A protein and the small-molecule ligand that binds it are described below.
Small molecule (SMILES): CC(=O)N[C@H]1[C@@H](O[P](=O)(O)O[P](=O)(O)OC[C@H]2O[C@@H](n3ccc(=O)[nH]c3=O)[C@H](O)[C@@H]2O)O[C@H](CO)[C@@H](O)[C@@H]1O[C@H](C)C(=O)O

Sequence of chain 1.C:
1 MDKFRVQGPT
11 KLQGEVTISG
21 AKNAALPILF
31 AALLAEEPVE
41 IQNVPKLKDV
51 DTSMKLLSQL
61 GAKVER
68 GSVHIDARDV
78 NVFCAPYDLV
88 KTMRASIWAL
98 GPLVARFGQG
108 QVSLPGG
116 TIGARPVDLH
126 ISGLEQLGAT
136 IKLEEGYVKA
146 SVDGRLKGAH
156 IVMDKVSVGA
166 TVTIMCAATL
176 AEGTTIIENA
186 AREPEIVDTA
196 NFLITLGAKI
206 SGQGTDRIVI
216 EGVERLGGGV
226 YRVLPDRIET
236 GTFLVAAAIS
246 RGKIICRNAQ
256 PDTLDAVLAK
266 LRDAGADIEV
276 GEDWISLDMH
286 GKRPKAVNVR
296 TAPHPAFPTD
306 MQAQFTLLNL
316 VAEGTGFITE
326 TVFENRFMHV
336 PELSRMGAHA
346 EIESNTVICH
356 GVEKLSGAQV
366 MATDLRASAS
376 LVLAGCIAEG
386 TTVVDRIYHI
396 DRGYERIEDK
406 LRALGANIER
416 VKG

Binding-site contacts:
Ligand atom O7 contacts residue TRP95 of chain 1.C at 3.6 Å.
Ligand atom O2A contacts residue SER162 of chain 1.C at 3.6 Å.
Ligand atom O7 contacts residue ASN23 of chain 1.C at 3.2 Å.
Ligand atom O4U contacts residue VAL122 of chain 1.C at 3.1 Å.
Ligand atom C7 contacts residue ASN23 of chain 1.C at 3.5 Å.
Ligand atom O3 contacts residue ASN23 of chain 1.C at 3.5 Å (h-bond).
Ligand atom C2U contacts residue ASP123 of chain 1.C at 3.6 Å.
Ligand atom C3E contacts residue ARG331 of chain 1.C at 3.6 Å.
Ligand atom O2U contacts residue PRO121 of chain 1.C at 3.3 Å.
Ligand atom O3 contacts residue ASP305 of chain 1.C at 3.4 Å (salt-bridge).
Ligand atom PA contacts residue VAL163 of chain 1.C at 3.7 Å.
Ligand atom C2U contacts residue PRO121 of chain 1.C at 3.6 Å (hydrophobic).
Ligand atom O1B contacts residue GLY164 of chain 1.C at 2.9 Å (h-bond).
Ligand atom C4U contacts residue ASP123 of chain 1.C at 3.3 Å.
Ligand atom O4 contacts residue ASP305 of chain 1.C at 2.9 Å (salt-bridge).
Ligand atom C8 contacts residue ASN23 of chain 1.C at 3.6 Å.
Ligand atom O2D contacts residue ALA119 of chain 1.C at 2.9 Å (h-bond).
Ligand atom O1E contacts residue LYS22 of chain 1.C at 2.5 Å (salt-bridge).
Ligand atom C4 contacts residue ASP305 of chain 1.C at 3.4 Å.
Ligand atom O1A contacts residue GLY164 of chain 1.C at 3.5 Å (h-bond).
Ligand atom O1A contacts residue VAL163 of chain 1.C at 3.6 Å.
Ligand atom O3D contacts residue VAL327 of chain 1.C at 2.9 Å (h-bond).
Ligand atom C5U contacts residue PRO121 of chain 1.C at 3.3 Å (hydrophobic).
Ligand atom O4 contacts residue PHE328 of chain 1.C at 3.5 Å.
Ligand atom N3U contacts residue ASP123 of chain 1.C at 2.5 Å (salt-bridge).
Ligand atom O2E contacts residue LYS22 of chain 1.C at 3.7 Å.
Ligand atom O1A contacts residue SER162 of chain 1.C at 2.8 Å (h-bond).
Ligand atom O4U contacts residue PRO121 of chain 1.C at 3.4 Å (h-bond).
Ligand atom C4U contacts residue PRO121 of chain 1.C at 3.0 Å (hydrophobic).
Ligand atom O2A contacts residue VAL163 of chain 1.C at 2.8 Å (h-bond).
Ligand atom C2 contacts residue ASN23 of chain 1.C at 3.6 Å.
Ligand atom O4 contacts residue THR304 of chain 1.C at 3.6 Å.
Ligand atom O4U contacts residue ASP123 of chain 1.C at 3.1 Å (salt-bridge).
Ligand atom O2E contacts residue LEU370 of chain 1.C at 3.6 Å.
Ligand atom O2B contacts residue ARG120 of chain 1.C at 2.9 Å (salt-bridge).
Ligand atom O1E contacts residue ASN23 of chain 1.C at 3.1 Å (h-bond).
Ligand atom N3U contacts residue PRO121 of chain 1.C at 3.2 Å (h-bond).
Ligand atom O4U contacts residue LEU124 of chain 1.C at 2.7 Å (h-bond).
Ligand atom C5U contacts residue SER162 of chain 1.C at 3.5 Å.
Ligand atom C1E contacts residue LYS22 of chain 1.C at 3.5 Å.